Binding-site contacts:
Ligand atom C6 contacts residue ASP155 of chain 45.F at 4.3 Å.
Ligand atom C2 contacts residue GLY150 of chain 45.F at 4.5 Å.
Ligand atom C2 contacts residue MET151 of chain 45.F at 4.1 Å (hydrophobic).
Ligand atom C8 contacts residue HIS148 of chain 45.F at 1.2 Å.
Ligand atom C5 contacts residue THR156 of chain 45.F at 3.2 Å.
Ligand atom N2 contacts residue ASN154 of chain 45.F at 4.3 Å.
Ligand atom C1 contacts residue ASN154 of chain 45.F at 2.5 Å.
Ligand atom C5 contacts residue ASN154 of chain 45.F at 2.1 Å.
Ligand atom O4 contacts residue ASN154 of chain 45.F at 3.5 Å (h-bond).
Ligand atom O5 contacts residue THR156 of chain 45.F at 3.8 Å.
Ligand atom O6 contacts residue THR156 of chain 45.F at 1.2 Å (h-bond).
Ligand atom O5 contacts residue ASN154 of chain 45.F at 2.4 Å (h-bond).
Ligand atom O7 contacts residue HIS148 of chain 45.F at 3.3 Å (h-bond).
Ligand atom C4 contacts residue THR156 of chain 45.F at 4.1 Å.
Ligand atom C1 contacts residue MET151 of chain 45.F at 3.6 Å (hydrophobic).
Ligand atom N2 contacts residue THR156 of chain 45.F at 4.3 Å.
Ligand atom C1 contacts residue GLY150 of chain 45.F at 3.8 Å.
Ligand atom C4 contacts residue ASN154 of chain 45.F at 3.2 Å.
Ligand atom N2 contacts residue MET151 of chain 45.F at 3.4 Å.
Ligand atom O5 contacts residue ARG164 of chain 45.F at 4.3 Å.
Ligand atom C8 contacts residue MET151 of chain 45.F at 4.1 Å (hydrophobic).
Ligand atom C7 contacts residue THR156 of chain 45.F at 3.4 Å.
Ligand atom C2 contacts residue HIS148 of chain 45.F at 4.2 Å.
Ligand atom C6 contacts residue ASN154 of chain 45.F at 3.0 Å.
Ligand atom N2 contacts residue GLY150 of chain 45.F at 4.1 Å.
Ligand atom C8 contacts residue THR156 of chain 45.F at 2.9 Å.
Ligand atom O7 contacts residue THR156 of chain 45.F at 2.4 Å.
Ligand atom O4 contacts residue THR156 of chain 45.F at 4.2 Å.
Ligand atom C7 contacts residue MET151 of chain 45.F at 4.0 Å (hydrophobic).
Ligand atom C2 contacts residue ASN154 of chain 45.F at 3.5 Å.
Ligand atom C7 contacts residue HIS148 of chain 45.F at 2.3 Å.
Ligand atom C6 contacts residue GLY157 of chain 45.F at 4.2 Å.
Ligand atom N2 contacts residue HIS148 of chain 45.F at 2.8 Å (h-bond).
Ligand atom C6 contacts residue THR156 of chain 45.F at 1.8 Å.
Ligand atom O6 contacts residue ASP155 of chain 45.F at 4.2 Å.
Ligand atom C8 contacts residue GLY157 of chain 45.F at 4.5 Å.
Ligand atom O6 contacts residue ASN154 of chain 45.F at 2.4 Å (h-bond).
Ligand atom C3 contacts residue ASN154 of chain 45.F at 3.5 Å.

This protein binds this small molecule.
Small molecule (SMILES): CC(=O)N[C@H]1[C@H](O[C@H]2[C@H](O)[C@@H](NC(C)=O)CO[C@@H]2CO)O[C@H](CO)[C@@H](O)[C@@H]1O

Sequence of chain 45.F:
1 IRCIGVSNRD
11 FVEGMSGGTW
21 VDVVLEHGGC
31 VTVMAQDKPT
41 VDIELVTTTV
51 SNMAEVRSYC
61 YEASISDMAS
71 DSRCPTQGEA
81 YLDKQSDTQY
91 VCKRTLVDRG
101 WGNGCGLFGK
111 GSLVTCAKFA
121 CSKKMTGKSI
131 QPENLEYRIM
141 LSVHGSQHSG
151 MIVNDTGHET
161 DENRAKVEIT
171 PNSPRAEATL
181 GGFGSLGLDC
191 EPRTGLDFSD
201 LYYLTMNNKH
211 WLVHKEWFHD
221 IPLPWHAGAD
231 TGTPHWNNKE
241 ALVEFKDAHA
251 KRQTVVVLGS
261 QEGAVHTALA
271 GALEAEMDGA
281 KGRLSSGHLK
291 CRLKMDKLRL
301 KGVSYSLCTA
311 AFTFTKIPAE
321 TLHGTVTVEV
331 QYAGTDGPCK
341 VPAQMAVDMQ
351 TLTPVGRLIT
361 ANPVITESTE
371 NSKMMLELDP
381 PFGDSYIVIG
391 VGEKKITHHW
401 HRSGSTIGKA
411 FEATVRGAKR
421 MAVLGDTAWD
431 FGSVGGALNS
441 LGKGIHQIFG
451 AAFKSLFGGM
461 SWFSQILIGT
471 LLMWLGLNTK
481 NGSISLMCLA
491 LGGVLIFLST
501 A